Binding-site contacts:
Ligand atom O2' contacts residue ASP494 of chain 1.G at 2.6 Å (salt-bridge).
Ligand atom O2B contacts residue THR90 of chain 1.G at 2.7 Å (h-bond).
Ligand atom C2 contacts residue ALA479 of chain 1.G at 3.5 Å (hydrophobic).
Ligand atom O1B contacts residue ASP86 of chain 1.G at 3.0 Å (salt-bridge).
Ligand atom O5' contacts residue GLY31 of chain 1.G at 3.4 Å (h-bond).
Ligand atom O1B contacts residue MG1 of chain 1.TA at 2.4 Å.
Ligand atom N3 contacts residue GLY414 of chain 1.G at 3.2 Å.
Ligand atom O2B contacts residue GLY87 of chain 1.G at 3.2 Å.
Ligand atom O3G contacts residue ASP86 of chain 1.G at 3.4 Å (salt-bridge).
Ligand atom N6 contacts residue ILE492 of chain 1.G at 3.5 Å.
Ligand atom PG contacts residue THR89 of chain 1.G at 3.6 Å.
Ligand atom S1G contacts residue THR89 of chain 1.G at 2.7 Å (h-bond).
Ligand atom PB contacts residue MG1 of chain 1.TA at 3.4 Å.
Ligand atom O2B contacts residue LEU30 of chain 1.G at 3.6 Å.
Ligand atom O1B contacts residue GLY87 of chain 1.G at 3.1 Å (h-bond).
Ligand atom C4 contacts residue PRO32 of chain 1.G at 3.5 Å (hydrophobic).
Ligand atom O1A contacts residue GLY31 of chain 1.G at 3.0 Å (h-bond).
Ligand atom O3B contacts residue THR88 of chain 1.G at 3.2 Å (h-bond).
Ligand atom O2' contacts residue GLY414 of chain 1.G at 2.9 Å (h-bond).
Ligand atom O3B contacts residue GLY87 of chain 1.G at 3.6 Å.
Ligand atom O1A contacts residue K1 of chain 1.UA at 2.5 Å.
Ligand atom O2G contacts residue THR88 of chain 1.G at 3.0 Å (h-bond).
Ligand atom O3B contacts residue THR89 of chain 1.G at 3.0 Å (h-bond).
Ligand atom O3A contacts residue LEU30 of chain 1.G at 3.4 Å.
Ligand atom O3G contacts residue MG1 of chain 1.TA at 2.3 Å.
Ligand atom PG contacts residue MG1 of chain 1.TA at 3.5 Å.
Ligand atom O1A contacts residue THR29 of chain 1.G at 3.4 Å (h-bond).
Ligand atom C2' contacts residue ASP494 of chain 1.G at 3.2 Å.
Ligand atom O3' contacts residue ASP494 of chain 1.G at 3.2 Å (salt-bridge).
Ligand atom C3' contacts residue ASP494 of chain 1.G at 3.5 Å.
Ligand atom S1G contacts residue THR88 of chain 1.G at 3.6 Å (h-bond).
Ligand atom PB contacts residue GLY87 of chain 1.G at 3.5 Å.
Ligand atom O2' contacts residue GLY413 of chain 1.G at 3.4 Å.
Ligand atom N1 contacts residue ALA479 of chain 1.G at 2.8 Å (h-bond).
Ligand atom O2A contacts residue MG1 of chain 1.TA at 2.2 Å.
Ligand atom O2G contacts residue GLY87 of chain 1.G at 3.5 Å (h-bond).
Ligand atom N6 contacts residue ALA480 of chain 1.G at 3.5 Å (h-bond).
Ligand atom N6 contacts residue ASN478 of chain 1.G at 3.0 Å (h-bond).
Ligand atom S1G contacts residue GLY52 of chain 1.G at 3.2 Å (h-bond).
Ligand atom PA contacts residue MG1 of chain 1.TA at 3.4 Å.

Sequence of chain 1.G:
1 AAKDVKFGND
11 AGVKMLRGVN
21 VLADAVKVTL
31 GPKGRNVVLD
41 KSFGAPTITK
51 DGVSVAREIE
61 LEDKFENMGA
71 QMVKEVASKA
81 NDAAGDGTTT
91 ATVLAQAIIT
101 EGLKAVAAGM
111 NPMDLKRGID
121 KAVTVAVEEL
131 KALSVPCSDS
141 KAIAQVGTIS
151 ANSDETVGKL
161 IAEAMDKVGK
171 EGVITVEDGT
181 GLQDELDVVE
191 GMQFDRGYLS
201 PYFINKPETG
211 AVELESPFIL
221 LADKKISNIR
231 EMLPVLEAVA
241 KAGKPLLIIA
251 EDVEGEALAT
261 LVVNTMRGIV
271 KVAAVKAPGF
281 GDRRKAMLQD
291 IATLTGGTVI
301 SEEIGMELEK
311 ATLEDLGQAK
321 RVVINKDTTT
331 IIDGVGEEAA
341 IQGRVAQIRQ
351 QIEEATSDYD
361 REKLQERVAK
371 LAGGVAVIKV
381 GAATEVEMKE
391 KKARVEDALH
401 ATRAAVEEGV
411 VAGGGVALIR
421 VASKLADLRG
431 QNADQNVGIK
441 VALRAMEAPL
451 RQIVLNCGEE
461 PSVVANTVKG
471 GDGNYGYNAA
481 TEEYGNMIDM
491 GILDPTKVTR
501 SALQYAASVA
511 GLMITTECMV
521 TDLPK

A small-molecule ligand and the protein it binds are described below.
Small molecule (SMILES): Nc1ncnc2c1ncn2[C@@H]1O[C@H](COP(=O)(O)OP(=O)(O)OP(O)(O)=S)[C@@H](O)[C@H]1O